Binding-site contacts:
Ligand atom C2 contacts residue ASN866 of chain 1.C at 2.5 Å.
Ligand atom C4 contacts residue ASN866 of chain 1.C at 3.9 Å.
Ligand atom C5 contacts residue ASN866 of chain 1.C at 3.3 Å.
Ligand atom C7 contacts residue ASN866 of chain 1.C at 4.4 Å.
Ligand atom O5 contacts residue THR868 of chain 1.C at 3.2 Å (h-bond).
Ligand atom C6 contacts residue LEU869 of chain 1.C at 3.6 Å (hydrophobic).
Ligand atom C1 contacts residue ASN866 of chain 1.C at 1.4 Å.
Ligand atom O5 contacts residue ASN866 of chain 1.C at 2.5 Å (h-bond).
Ligand atom N2 contacts residue ASN866 of chain 1.C at 3.7 Å.
Ligand atom C1 contacts residue THR868 of chain 1.C at 3.5 Å.
Ligand atom C3 contacts residue ASN866 of chain 1.C at 3.3 Å.
Ligand atom C6 contacts residue ASN866 of chain 1.C at 3.2 Å.
Ligand atom C5 contacts residue THR868 of chain 1.C at 4.2 Å.
Ligand atom O6 contacts residue THR868 of chain 1.C at 4.3 Å.
Ligand atom O7 contacts residue LEU861 of chain 1.C at 4.4 Å.
Ligand atom O6 contacts residue LEU869 of chain 1.C at 3.7 Å.
Ligand atom O6 contacts residue GLN1005 of chain 1.C at 4.3 Å.
Ligand atom O3 contacts residue ASN866 of chain 1.C at 3.2 Å (h-bond).
Ligand atom O7 contacts residue ASN866 of chain 1.C at 4.2 Å.

Sequence of chain 1.C:
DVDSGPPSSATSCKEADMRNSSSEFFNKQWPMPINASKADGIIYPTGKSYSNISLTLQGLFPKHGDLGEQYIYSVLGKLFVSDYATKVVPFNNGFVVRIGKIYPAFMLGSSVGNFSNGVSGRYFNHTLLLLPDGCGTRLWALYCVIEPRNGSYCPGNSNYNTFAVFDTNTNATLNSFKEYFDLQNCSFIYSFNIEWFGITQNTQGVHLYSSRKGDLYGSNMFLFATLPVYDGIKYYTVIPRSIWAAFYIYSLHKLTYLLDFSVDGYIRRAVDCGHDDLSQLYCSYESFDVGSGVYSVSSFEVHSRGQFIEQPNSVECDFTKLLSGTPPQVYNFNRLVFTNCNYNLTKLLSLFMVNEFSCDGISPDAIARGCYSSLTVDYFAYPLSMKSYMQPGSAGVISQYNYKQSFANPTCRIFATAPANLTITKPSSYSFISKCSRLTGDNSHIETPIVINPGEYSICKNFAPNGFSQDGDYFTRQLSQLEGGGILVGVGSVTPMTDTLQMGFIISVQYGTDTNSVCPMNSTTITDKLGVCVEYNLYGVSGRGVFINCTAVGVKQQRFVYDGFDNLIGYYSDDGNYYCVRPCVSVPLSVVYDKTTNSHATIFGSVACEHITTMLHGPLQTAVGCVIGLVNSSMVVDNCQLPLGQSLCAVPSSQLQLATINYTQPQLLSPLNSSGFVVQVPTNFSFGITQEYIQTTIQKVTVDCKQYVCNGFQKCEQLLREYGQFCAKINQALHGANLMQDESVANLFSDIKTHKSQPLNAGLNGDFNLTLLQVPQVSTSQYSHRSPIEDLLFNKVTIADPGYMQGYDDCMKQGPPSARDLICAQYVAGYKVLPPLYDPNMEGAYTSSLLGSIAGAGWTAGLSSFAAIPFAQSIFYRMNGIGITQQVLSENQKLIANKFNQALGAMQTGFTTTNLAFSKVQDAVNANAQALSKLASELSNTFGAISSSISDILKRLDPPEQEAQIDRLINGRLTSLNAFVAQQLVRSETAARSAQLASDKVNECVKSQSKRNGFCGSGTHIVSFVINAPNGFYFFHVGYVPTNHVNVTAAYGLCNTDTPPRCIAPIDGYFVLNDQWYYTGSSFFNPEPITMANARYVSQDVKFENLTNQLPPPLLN

This small molecule binds to this protein.
Small molecule (SMILES): CC(=O)N[C@H]1[C@H](O[C@H]2[C@H](O)[C@@H](NC(C)=O)CO[C@@H]2CO)O[C@H](CO)[C@@H](O)[C@@H]1O